The protein below binds the small molecule below.
Small molecule (SMILES): CC[C@H](C)[C@H](NC(=O)[C@H](CC(C)C)NC(=O)[C@H](CCC(N)=O)NC(=O)[C@H](Cc1ccc(O)cc1)NC(=O)[C@@H](NC(=O)[C@@H](N)CC(=O)O)[C@@H](C)CC)C(=O)N[C@H](C=O)CCSC

Sequence of chain 3.A:
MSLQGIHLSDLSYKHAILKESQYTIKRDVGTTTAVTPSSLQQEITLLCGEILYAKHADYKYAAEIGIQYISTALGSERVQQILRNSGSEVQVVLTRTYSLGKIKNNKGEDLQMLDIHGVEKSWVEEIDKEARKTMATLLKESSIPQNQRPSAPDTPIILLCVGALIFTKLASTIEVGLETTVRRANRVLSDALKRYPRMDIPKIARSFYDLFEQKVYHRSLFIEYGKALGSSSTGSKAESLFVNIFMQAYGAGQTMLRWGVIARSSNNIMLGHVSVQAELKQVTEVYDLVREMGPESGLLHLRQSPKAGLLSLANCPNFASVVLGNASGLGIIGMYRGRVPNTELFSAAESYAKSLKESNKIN

Binding-site contacts:
Ligand atom C contacts residue ARG132 of chain 3.A at 4.0 Å.
Ligand atom CE contacts residue TYR53 of chain 3.A at 3.8 Å (hydrophobic).
Ligand atom O contacts residue ASN106 of chain 3.A at 3.9 Å.
Ligand atom NE2 contacts residue LYS104 of chain 3.A at 3.0 Å (salt-bridge).
Ligand atom CD2 contacts residue ILE103 of chain 3.A at 3.5 Å (hydrophobic).
Ligand atom CE contacts residue GLU50 of chain 3.A at 3.2 Å.
Ligand atom CE contacts residue LEU46 of chain 3.A at 4.0 Å (hydrophobic).
Ligand atom CG1 contacts residue ARG132 of chain 3.A at 3.8 Å.
Ligand atom SD contacts residue ARG132 of chain 3.A at 3.8 Å.
Ligand atom CE contacts residue PRO152 of chain 3.A at 3.6 Å (hydrophobic).
Ligand atom SD contacts residue MET135 of chain 3.A at 3.5 Å.
Ligand atom CD1 contacts residue ILE103 of chain 3.A at 3.7 Å (hydrophobic).
Ligand atom O contacts residue ARG132 of chain 3.A at 3.8 Å.
Ligand atom CE2 contacts residue ILE103 of chain 3.A at 3.9 Å (hydrophobic).
Ligand atom CG contacts residue ILE103 of chain 3.A at 3.4 Å (hydrophobic).
Ligand atom CB contacts residue LYS104 of chain 3.A at 3.9 Å.
Ligand atom CB contacts residue ARG132 of chain 3.A at 4.0 Å.
Ligand atom CA contacts residue ASN106 of chain 3.A at 4.0 Å.
Ligand atom CD2 contacts residue MET135 of chain 3.A at 4.0 Å (hydrophobic).
Ligand atom CG2 contacts residue ARG151 of chain 3.A at 3.4 Å.
Ligand atom CD1 contacts residue ALA136 of chain 3.A at 3.6 Å (hydrophobic).
Ligand atom SD contacts residue TYR53 of chain 3.A at 4.0 Å.
Ligand atom CD1 contacts residue ALA136 of chain 3.A at 3.9 Å (hydrophobic).
Ligand atom CD1 contacts residue ARG132 of chain 3.A at 3.3 Å.
Ligand atom CD2 contacts residue LEU139 of chain 3.A at 3.7 Å (hydrophobic).
Ligand atom CB contacts residue ILE103 of chain 3.A at 3.8 Å (hydrophobic).
Ligand atom CD1 contacts residue LEU111 of chain 3.A at 3.5 Å (hydrophobic).
Ligand atom CE1 contacts residue LEU111 of chain 3.A at 3.9 Å (hydrophobic).
Ligand atom CD1 contacts residue ARG132 of chain 3.A at 3.9 Å.
Ligand atom CD1 contacts residue LYS133 of chain 3.A at 3.6 Å.
Ligand atom O contacts residue ASN106 of chain 3.A at 3.6 Å.
Ligand atom O contacts residue ARG151 of chain 3.A at 3.6 Å.
Ligand atom CB contacts residue ARG151 of chain 3.A at 3.5 Å.
Ligand atom CD1 contacts residue ARG132 of chain 3.A at 3.4 Å.
Ligand atom CG contacts residue ARG132 of chain 3.A at 3.2 Å.
Ligand atom O contacts residue ARG132 of chain 3.A at 3.7 Å.
Ligand atom C contacts residue SER153 of chain 3.A at 3.9 Å.
Ligand atom CD1 contacts residue MET135 of chain 3.A at 4.1 Å (hydrophobic).
Ligand atom O contacts residue SER153 of chain 3.A at 3.1 Å (h-bond).
Ligand atom O contacts residue LYS104 of chain 3.A at 4.1 Å.